The protein below binds the small molecule below.
Small molecule (SMILES): COc1cc(C=CCCCN2CCCN(CCC/C=C/c3cc(OC)c(OC)c(OC)c3)CC2)cc(OC)c1OC

Sequence of chain 1.Y:
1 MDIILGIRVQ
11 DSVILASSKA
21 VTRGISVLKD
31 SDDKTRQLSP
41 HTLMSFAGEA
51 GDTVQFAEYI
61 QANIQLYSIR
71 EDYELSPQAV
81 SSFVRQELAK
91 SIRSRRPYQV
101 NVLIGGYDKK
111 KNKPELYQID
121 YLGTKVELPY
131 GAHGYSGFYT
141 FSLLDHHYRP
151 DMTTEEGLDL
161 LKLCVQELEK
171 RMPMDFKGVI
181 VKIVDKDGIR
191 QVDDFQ

Sequence of chain 1.Z:
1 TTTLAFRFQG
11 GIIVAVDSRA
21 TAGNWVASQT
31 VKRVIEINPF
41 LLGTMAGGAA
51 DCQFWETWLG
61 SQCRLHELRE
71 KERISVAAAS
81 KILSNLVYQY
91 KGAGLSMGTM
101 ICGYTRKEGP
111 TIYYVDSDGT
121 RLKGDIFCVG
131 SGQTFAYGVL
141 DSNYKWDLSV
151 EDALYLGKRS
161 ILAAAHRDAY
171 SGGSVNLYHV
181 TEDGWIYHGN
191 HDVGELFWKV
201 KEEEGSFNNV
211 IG

Binding-site contacts:
Ligand atom O41 contacts residue TYR170 of chain 1.Z at 4.1 Å.
Ligand atom C43 contacts residue GLY130 of chain 1.Z at 3.2 Å.
Ligand atom C26 contacts residue MET97 of chain 1.Z at 3.8 Å (hydrophobic).
Ligand atom C45 contacts residue THR1 of chain 1.Z at 3.6 Å.
Ligand atom N20 contacts residue ASP118 of chain 1.Z at 4.0 Å.
Ligand atom C19 contacts residue ASP118 of chain 1.Z at 3.0 Å.
Ligand atom C11 contacts residue ASP52 of chain 1.Y at 3.9 Å.
Ligand atom C11 contacts residue GLU49 of chain 1.Y at 3.5 Å.
Ligand atom O40 contacts residue THR1 of chain 1.Z at 3.2 Å.
Ligand atom N25 contacts residue MET97 of chain 1.Z at 4.1 Å.
Ligand atom O40 contacts residue GLY47 of chain 1.Z at 4.1 Å.
Ligand atom O6 contacts residue GLU49 of chain 1.Y at 3.2 Å.
Ligand atom C27 contacts residue MET97 of chain 1.Z at 4.2 Å (hydrophobic).
Ligand atom O42 contacts residue SER131 of chain 1.Z at 4.1 Å.
Ligand atom C11 contacts residue LYS91 of chain 1.Z at 3.4 Å.
Ligand atom O42 contacts residue THR1 of chain 1.Z at 3.0 Å (h-bond).
Ligand atom O42 contacts residue TYR170 of chain 1.Z at 4.0 Å.
Ligand atom C43 contacts residue SER131 of chain 1.Z at 3.7 Å.
Ligand atom C26 contacts residue SER117 of chain 1.Z at 3.7 Å.
Ligand atom O4 contacts residue GLN99 of chain 1.Y at 3.5 Å (h-bond).
Ligand atom C24 contacts residue SER96 of chain 1.Z at 3.9 Å.
Ligand atom C18 contacts residue ASP118 of chain 1.Z at 3.7 Å.
Ligand atom C35 contacts residue GLY47 of chain 1.Z at 4.1 Å.
Ligand atom O6 contacts residue LYS91 of chain 1.Z at 4.0 Å.
Ligand atom C14 contacts residue ASP118 of chain 1.Z at 3.8 Å.
Ligand atom C11 contacts residue GLN99 of chain 1.Y at 3.0 Å.
Ligand atom C43 contacts residue ALA46 of chain 1.Z at 4.0 Å (hydrophobic).
Ligand atom C26 contacts residue SER96 of chain 1.Z at 4.0 Å.
Ligand atom C45 contacts residue THR21 of chain 1.Z at 3.9 Å.
Ligand atom C21 contacts residue ASP118 of chain 1.Z at 4.2 Å.
Ligand atom O6 contacts residue GLN99 of chain 1.Y at 3.2 Å (h-bond).
Ligand atom C2 contacts residue GLU49 of chain 1.Y at 3.9 Å.
Ligand atom C5 contacts residue GLU49 of chain 1.Y at 3.6 Å.
Ligand atom C16 contacts residue ASP118 of chain 1.Z at 3.0 Å.
Ligand atom C37 contacts residue THR1 of chain 1.Z at 3.7 Å.
Ligand atom C39 contacts residue THR1 of chain 1.Z at 3.6 Å.
Ligand atom C9 contacts residue GLN99 of chain 1.Y at 3.5 Å.
Ligand atom C23 contacts residue ASP116 of chain 1.Z at 4.1 Å.
Ligand atom C30 contacts residue GLY47 of chain 1.Z at 3.7 Å.
Ligand atom C43 contacts residue THR1 of chain 1.Z at 2.8 Å.